The small molecule below binds the protein below.
Small molecule (SMILES): CC(=O)N[C@@H]1[C@@H](O)[C@H](O)[C@@H](CO)O[C@H]1O

Binding-site contacts:
Ligand atom C8 contacts residue LEU369 of chain 1.A at 3.4 Å (hydrophobic).
Ligand atom C1 contacts residue GLN359 of chain 1.A at 4.1 Å.
Ligand atom C3 contacts residue ASN353 of chain 1.A at 3.7 Å.
Ligand atom C8 contacts residue ASN353 of chain 1.A at 4.5 Å.
Ligand atom C4 contacts residue ASN353 of chain 1.A at 4.2 Å.
Ligand atom C1 contacts residue ASN353 of chain 1.A at 1.4 Å.
Ligand atom O5 contacts residue LEU369 of chain 1.A at 4.3 Å.
Ligand atom N2 contacts residue LEU369 of chain 1.A at 2.5 Å (h-bond).
Ligand atom C5 contacts residue ASN353 of chain 1.A at 3.7 Å.
Ligand atom C3 contacts residue LEU369 of chain 1.A at 3.3 Å (hydrophobic).
Ligand atom C5 contacts residue LEU369 of chain 1.A at 3.9 Å (hydrophobic).
Ligand atom O3 contacts residue LEU369 of chain 1.A at 3.7 Å.
Ligand atom C1 contacts residue LEU369 of chain 1.A at 3.9 Å (hydrophobic).
Ligand atom O5 contacts residue ASN353 of chain 1.A at 2.4 Å (h-bond).
Ligand atom C8 contacts residue PHE374 of chain 1.A at 4.2 Å (hydrophobic).
Ligand atom C7 contacts residue LEU369 of chain 1.A at 3.4 Å (hydrophobic).
Ligand atom C5 contacts residue GLN359 of chain 1.A at 4.1 Å.
Ligand atom O6 contacts residue GLN359 of chain 1.A at 3.4 Å (h-bond).
Ligand atom C8 contacts residue ASP370 of chain 1.A at 4.0 Å.
Ligand atom C2 contacts residue LEU369 of chain 1.A at 3.4 Å (hydrophobic).
Ligand atom C6 contacts residue GLN359 of chain 1.A at 4.3 Å.
Ligand atom O7 contacts residue ASN353 of chain 1.A at 3.5 Å (h-bond).
Ligand atom N2 contacts residue ASN353 of chain 1.A at 2.7 Å (h-bond).
Ligand atom C7 contacts residue ASN353 of chain 1.A at 3.4 Å.
Ligand atom C2 contacts residue ASN353 of chain 1.A at 2.3 Å.
Ligand atom N2 contacts residue PHE374 of chain 1.A at 4.2 Å.
Ligand atom O5 contacts residue GLN359 of chain 1.A at 3.6 Å.
Ligand atom C8 contacts residue LYS371 of chain 1.A at 4.1 Å.

Sequence of chain 1.A:
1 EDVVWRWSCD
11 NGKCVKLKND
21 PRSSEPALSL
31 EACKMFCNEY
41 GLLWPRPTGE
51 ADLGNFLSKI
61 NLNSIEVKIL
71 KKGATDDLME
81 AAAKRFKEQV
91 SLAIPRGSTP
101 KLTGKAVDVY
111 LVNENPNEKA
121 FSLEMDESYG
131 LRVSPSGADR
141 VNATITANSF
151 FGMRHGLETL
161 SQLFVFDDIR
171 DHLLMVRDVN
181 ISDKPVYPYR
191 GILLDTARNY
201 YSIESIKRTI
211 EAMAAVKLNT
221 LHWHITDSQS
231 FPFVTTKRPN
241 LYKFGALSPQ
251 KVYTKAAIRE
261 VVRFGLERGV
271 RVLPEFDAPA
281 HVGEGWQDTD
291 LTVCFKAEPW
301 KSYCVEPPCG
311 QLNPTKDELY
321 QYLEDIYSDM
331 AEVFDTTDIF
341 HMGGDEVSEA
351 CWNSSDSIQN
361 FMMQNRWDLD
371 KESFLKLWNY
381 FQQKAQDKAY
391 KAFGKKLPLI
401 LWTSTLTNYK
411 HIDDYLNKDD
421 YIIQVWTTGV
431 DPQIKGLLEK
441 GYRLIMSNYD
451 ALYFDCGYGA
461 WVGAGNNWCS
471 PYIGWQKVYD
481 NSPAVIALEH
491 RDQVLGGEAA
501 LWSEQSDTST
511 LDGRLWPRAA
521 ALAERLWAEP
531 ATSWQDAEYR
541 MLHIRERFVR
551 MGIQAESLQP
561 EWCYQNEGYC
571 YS